Binding-site contacts:
Ligand atom N21 contacts residue ALA413 of chain 1.B at 3.6 Å.
Ligand atom C36 contacts residue LEU210 of chain 1.B at 3.6 Å (hydrophobic).
Ligand atom C13 contacts residue MET145 of chain 1.B at 3.5 Å (hydrophobic).
Ligand atom C13 contacts residue HIS165 of chain 1.B at 3.6 Å.
Ligand atom C33 contacts residue TYR417 of chain 1.B at 3.9 Å (hydrophobic).
Ligand atom C5 contacts residue PHE146 of chain 1.B at 3.8 Å (hydrophobic).
Ligand atom O12 contacts residue U2F1 of chain 1.G at 4.0 Å.
Ligand atom C37 contacts residue VAL214 of chain 1.B at 3.6 Å (hydrophobic).
Ligand atom C36 contacts residue PRO211 of chain 1.B at 3.6 Å (hydrophobic).
Ligand atom C44 contacts residue ARG179 of chain 1.B at 3.7 Å.
Ligand atom C38 contacts residue VAL214 of chain 1.B at 3.9 Å (hydrophobic).
Ligand atom C24 contacts residue PRO211 of chain 1.B at 3.7 Å (hydrophobic).
Ligand atom C13 contacts residue THR167 of chain 1.B at 3.7 Å.
Ligand atom C44 contacts residue VAL178 of chain 1.B at 3.8 Å (hydrophobic).
Ligand atom C40 contacts residue VAL214 of chain 1.B at 3.7 Å (hydrophobic).
Ligand atom C6 contacts residue PHE146 of chain 1.B at 4.1 Å (hydrophobic).
Ligand atom O12 contacts residue GLU414 of chain 1.B at 3.1 Å (salt-bridge).
Ligand atom C30 contacts residue TYR417 of chain 1.B at 3.4 Å (hydrophobic).
Ligand atom C27 contacts residue ALA413 of chain 1.B at 3.2 Å (hydrophobic).
Ligand atom C30 contacts residue PRO211 of chain 1.B at 3.5 Å (hydrophobic).
Ligand atom C27 contacts residue TYR417 of chain 1.B at 3.6 Å (hydrophobic).
Ligand atom C4 contacts residue ALA413 of chain 1.B at 4.0 Å (hydrophobic).
Ligand atom C5 contacts residue ALA413 of chain 1.B at 3.9 Å (hydrophobic).
Ligand atom C3 contacts residue GLU414 of chain 1.B at 3.5 Å.
Ligand atom C38 contacts residue LEU226 of chain 1.B at 3.6 Å (hydrophobic).
Ligand atom C24 contacts residue ALA413 of chain 1.B at 3.3 Å (hydrophobic).
Ligand atom C2 contacts residue GLU414 of chain 1.B at 3.9 Å.
Ligand atom O10 contacts residue HIS40 of chain 1.B at 3.3 Å (h-bond).
Ligand atom C40 contacts residue ARG179 of chain 1.B at 3.9 Å.
Ligand atom C30 contacts residue LEU210 of chain 1.B at 3.8 Å (hydrophobic).
Ligand atom C33 contacts residue PRO211 of chain 1.B at 3.7 Å (hydrophobic).
Ligand atom N21 contacts residue GLU414 of chain 1.B at 4.0 Å.
Ligand atom C22 contacts residue ALA413 of chain 1.B at 4.0 Å (hydrophobic).
Ligand atom O10 contacts residue U2F1 of chain 1.G at 3.6 Å.
Ligand atom C36 contacts residue TYR417 of chain 1.B at 3.8 Å (hydrophobic).
Ligand atom C37 contacts residue VAL178 of chain 1.B at 3.6 Å (hydrophobic).
Ligand atom C44 contacts residue LEU175 of chain 1.B at 3.2 Å (hydrophobic).
Ligand atom C24 contacts residue TRP437 of chain 1.B at 3.7 Å (hydrophobic).
Ligand atom C44 contacts residue LEU226 of chain 1.B at 3.6 Å (hydrophobic).
Ligand atom C6 contacts residue ALA413 of chain 1.B at 4.0 Å (hydrophobic).

Sequence of chain 1.B:
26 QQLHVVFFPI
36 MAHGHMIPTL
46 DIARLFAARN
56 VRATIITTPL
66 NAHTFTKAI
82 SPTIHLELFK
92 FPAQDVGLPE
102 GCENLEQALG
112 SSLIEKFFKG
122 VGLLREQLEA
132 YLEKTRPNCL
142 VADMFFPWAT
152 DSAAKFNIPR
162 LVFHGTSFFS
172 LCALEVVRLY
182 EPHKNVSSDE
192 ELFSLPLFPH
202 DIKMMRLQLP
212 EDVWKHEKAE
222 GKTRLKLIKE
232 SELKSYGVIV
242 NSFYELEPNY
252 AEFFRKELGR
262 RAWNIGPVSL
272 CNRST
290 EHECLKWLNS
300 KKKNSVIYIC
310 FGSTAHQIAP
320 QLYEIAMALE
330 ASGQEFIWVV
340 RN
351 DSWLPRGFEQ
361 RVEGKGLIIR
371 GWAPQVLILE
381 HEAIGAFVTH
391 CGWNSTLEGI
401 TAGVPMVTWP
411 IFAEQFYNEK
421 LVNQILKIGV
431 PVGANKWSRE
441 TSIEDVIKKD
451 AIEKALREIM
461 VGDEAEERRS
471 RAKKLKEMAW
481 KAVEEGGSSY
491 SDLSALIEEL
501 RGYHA

This protein binds this small molecule.
Small molecule (SMILES): COc1cc(CNC(=O)CCCC/C=C/C(C)C)ccc1O